Binding-site contacts:
Ligand atom C2' contacts residue MET197 of chain 1.O at 3.6 Å (hydrophobic).
Ligand atom O2 contacts residue MET197 of chain 1.O at 3.3 Å.
Ligand atom C5' contacts residue PHE162 of chain 1.O at 3.9 Å (hydrophobic).
Ligand atom O5' contacts residue PHE162 of chain 1.O at 3.5 Å.
Ligand atom O2 contacts residue TYR195 of chain 1.O at 4.0 Å.
Ligand atom N3 contacts residue TYR195 of chain 1.O at 3.8 Å.
Ligand atom C2' contacts residue PO41 of chain 1.RB at 3.5 Å.
Ligand atom C5 contacts residue GLY96 of chain 1.O at 3.7 Å.
Ligand atom C4 contacts residue GLY96 of chain 1.O at 3.7 Å.
Ligand atom C1' contacts residue THR94 of chain 1.O at 3.8 Å.
Ligand atom O2 contacts residue GLU196 of chain 1.O at 3.4 Å.
Ligand atom C2 contacts residue GLU196 of chain 1.O at 4.0 Å.
Ligand atom C2 contacts residue PHE162 of chain 1.O at 4.0 Å (hydrophobic).
Ligand atom O3' contacts residue PO41 of chain 1.RB at 2.9 Å (h-bond).
Ligand atom O4 contacts residue GLN166 of chain 1.O at 3.6 Å.
Ligand atom C5' contacts residue MET197 of chain 1.O at 3.8 Å (hydrophobic).
Ligand atom N3 contacts residue GLN166 of chain 1.O at 2.9 Å (h-bond).
Ligand atom C3' contacts residue MET197 of chain 1.O at 3.7 Å (hydrophobic).
Ligand atom C3' contacts residue PO41 of chain 1.RB at 3.9 Å.
Ligand atom C5 contacts residue THR95 of chain 1.O at 3.9 Å.
Ligand atom O4' contacts residue PO41 of chain 1.RB at 3.8 Å.
Ligand atom O3' contacts residue GLU198 of chain 1.O at 2.6 Å (salt-bridge).
Ligand atom C4 contacts residue PHE162 of chain 1.O at 4.0 Å (hydrophobic).
Ligand atom O4 contacts residue ARG168 of chain 1.O at 3.1 Å (salt-bridge).
Ligand atom O2 contacts residue GLN166 of chain 1.O at 2.9 Å (h-bond).
Ligand atom O4 contacts residue GLY96 of chain 1.O at 3.7 Å.
Ligand atom C2' contacts residue GLU198 of chain 1.O at 3.4 Å.
Ligand atom C4 contacts residue GLN166 of chain 1.O at 3.8 Å.
Ligand atom C3' contacts residue GLU198 of chain 1.O at 3.4 Å.
Ligand atom C5' contacts residue HIS8 of chain 1.P at 3.3 Å.
Ligand atom N3 contacts residue PHE162 of chain 1.O at 3.9 Å.
Ligand atom C6 contacts residue THR94 of chain 1.O at 3.7 Å.
Ligand atom C2 contacts residue GLN166 of chain 1.O at 3.7 Å.
Ligand atom C2 contacts residue TYR195 of chain 1.O at 4.0 Å (hydrophobic).
Ligand atom C4 contacts residue ARG168 of chain 1.O at 4.0 Å.
Ligand atom N1 contacts residue THR94 of chain 1.O at 3.9 Å.
Ligand atom C4' contacts residue PO41 of chain 1.RB at 3.9 Å.
Ligand atom O5' contacts residue HIS8 of chain 1.P at 2.5 Å (h-bond).
Ligand atom C5' contacts residue ILE69 of chain 1.O at 4.0 Å (hydrophobic).
Ligand atom O3' contacts residue ILE69 of chain 1.O at 3.6 Å.

This protein binds this small molecule.
Small molecule (SMILES): O=c1ccn([C@H]2C[C@H](O)[C@@H](CO)O2)c(=O)[nH]1

Sequence of chain 1.P:
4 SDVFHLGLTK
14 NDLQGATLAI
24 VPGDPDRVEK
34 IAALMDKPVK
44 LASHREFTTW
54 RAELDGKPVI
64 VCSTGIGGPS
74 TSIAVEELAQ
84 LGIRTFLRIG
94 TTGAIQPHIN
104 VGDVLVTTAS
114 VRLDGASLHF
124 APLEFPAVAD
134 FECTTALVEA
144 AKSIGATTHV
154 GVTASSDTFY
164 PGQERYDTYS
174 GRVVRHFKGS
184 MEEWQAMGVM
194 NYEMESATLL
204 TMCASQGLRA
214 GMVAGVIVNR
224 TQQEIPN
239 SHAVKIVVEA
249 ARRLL

Sequence of chain 1.O:
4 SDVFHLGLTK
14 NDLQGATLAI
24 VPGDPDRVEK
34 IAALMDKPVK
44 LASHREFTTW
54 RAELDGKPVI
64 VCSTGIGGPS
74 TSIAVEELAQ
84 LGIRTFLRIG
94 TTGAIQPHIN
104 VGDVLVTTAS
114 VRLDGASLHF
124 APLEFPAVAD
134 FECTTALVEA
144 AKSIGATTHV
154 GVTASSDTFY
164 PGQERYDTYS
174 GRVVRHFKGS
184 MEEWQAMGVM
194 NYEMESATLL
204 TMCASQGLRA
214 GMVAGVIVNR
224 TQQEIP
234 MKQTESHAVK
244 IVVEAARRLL